Binding-site contacts:
Ligand atom O5 contacts residue GLY81 of chain 1.G at 4.3 Å.
Ligand atom C5 contacts residue GLY81 of chain 1.G at 3.7 Å.
Ligand atom O4 contacts residue GLY81 of chain 1.G at 4.5 Å.
Ligand atom O3 contacts residue GLY82 of chain 1.G at 3.9 Å.
Ligand atom C4 contacts residue GLY82 of chain 1.G at 3.5 Å.
Ligand atom C6 contacts residue GLY81 of chain 1.G at 4.4 Å.
Ligand atom O4 contacts residue GLY82 of chain 1.G at 3.7 Å.
Ligand atom C5 contacts residue GLY82 of chain 1.G at 3.4 Å.

This protein binds this small molecule.
Small molecule (SMILES): [H]/N=C(\N[C@H]1C[C@H](N)[C@@H](OC2[C@@H](O)[C@@H](O)C(O)[C@H](O)[C@H]2O)O[C@@H]1C)C(=O)O

Sequence of chain 1.G:
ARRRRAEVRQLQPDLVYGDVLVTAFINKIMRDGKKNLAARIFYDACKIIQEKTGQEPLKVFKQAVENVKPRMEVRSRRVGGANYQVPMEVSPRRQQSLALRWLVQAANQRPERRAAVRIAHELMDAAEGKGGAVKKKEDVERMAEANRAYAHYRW